Binding-site contacts:
Ligand atom O5 contacts residue HIS184 of chain 1.A at 3.2 Å.
Ligand atom O1 contacts residue ZN1 of chain 1.E at 4.0 Å.
Ligand atom O2 contacts residue HIS184 of chain 1.A at 3.9 Å.
Ligand atom O4 contacts residue VAL281 of chain 1.A at 3.8 Å.
Ligand atom O4 contacts residue ILE181 of chain 1.A at 4.3 Å.
Ligand atom O3 contacts residue ARG173 of chain 1.A at 3.0 Å (salt-bridge).
Ligand atom O4 contacts residue PHE211 of chain 1.A at 4.0 Å.
Ligand atom C1 contacts residue SER209 of chain 1.A at 3.9 Å.
Ligand atom O5 contacts residue ZN1 of chain 1.E at 2.3 Å.
Ligand atom O3 contacts residue PHE211 of chain 1.A at 3.9 Å.
Ligand atom C5 contacts residue ILE181 of chain 1.A at 4.2 Å (hydrophobic).
Ligand atom C5 contacts residue THR292 of chain 1.A at 3.2 Å.
Ligand atom C5 contacts residue PHE211 of chain 1.A at 4.0 Å (hydrophobic).
Ligand atom C5 contacts residue ARG173 of chain 1.A at 3.5 Å.
Ligand atom C2 contacts residue HIS279 of chain 1.A at 4.1 Å.
Ligand atom C1 contacts residue ARG173 of chain 1.A at 4.2 Å.
Ligand atom C4 contacts residue OAU1 of chain 1.H at 4.3 Å.
Ligand atom C2 contacts residue ZN1 of chain 1.E at 2.8 Å.
Ligand atom C3 contacts residue ZN1 of chain 1.E at 4.3 Å.
Ligand atom C4 contacts residue ILE181 of chain 1.A at 3.9 Å (hydrophobic).
Ligand atom C5 contacts residue ARG290 of chain 1.A at 3.5 Å.
Ligand atom C1 contacts residue ZN1 of chain 1.E at 2.8 Å.
Ligand atom O4 contacts residue THR292 of chain 1.A at 3.5 Å (h-bond).
Ligand atom O3 contacts residue THR292 of chain 1.A at 2.4 Å (h-bond).
Ligand atom C3 contacts residue VAL281 of chain 1.A at 3.9 Å (hydrophobic).
Ligand atom O2 contacts residue SER209 of chain 1.A at 3.2 Å (h-bond).
Ligand atom O2 contacts residue ZN1 of chain 1.E at 2.0 Å.
Ligand atom O5 contacts residue HIS279 of chain 1.A at 3.4 Å.
Ligand atom O1 contacts residue GLY295 of chain 1.A at 4.3 Å.
Ligand atom O2 contacts residue HIS279 of chain 1.A at 3.5 Å (h-bond).
Ligand atom C2 contacts residue HIS184 of chain 1.A at 4.2 Å.
Ligand atom O1 contacts residue TYR210 of chain 1.A at 4.0 Å.
Ligand atom O4 contacts residue ARG290 of chain 1.A at 2.5 Å (salt-bridge).
Ligand atom C4 contacts residue ARG173 of chain 1.A at 3.3 Å.
Ligand atom O1 contacts residue ARG173 of chain 1.A at 3.5 Å (salt-bridge).
Ligand atom O3 contacts residue ARG290 of chain 1.A at 3.9 Å.
Ligand atom C1 contacts residue HIS279 of chain 1.A at 4.2 Å.
Ligand atom C3 contacts residue PHE211 of chain 1.A at 4.2 Å (hydrophobic).
Ligand atom O1 contacts residue PHE211 of chain 1.A at 3.9 Å.
Ligand atom O1 contacts residue SER209 of chain 1.A at 3.8 Å.

Sequence of chain 1.A:
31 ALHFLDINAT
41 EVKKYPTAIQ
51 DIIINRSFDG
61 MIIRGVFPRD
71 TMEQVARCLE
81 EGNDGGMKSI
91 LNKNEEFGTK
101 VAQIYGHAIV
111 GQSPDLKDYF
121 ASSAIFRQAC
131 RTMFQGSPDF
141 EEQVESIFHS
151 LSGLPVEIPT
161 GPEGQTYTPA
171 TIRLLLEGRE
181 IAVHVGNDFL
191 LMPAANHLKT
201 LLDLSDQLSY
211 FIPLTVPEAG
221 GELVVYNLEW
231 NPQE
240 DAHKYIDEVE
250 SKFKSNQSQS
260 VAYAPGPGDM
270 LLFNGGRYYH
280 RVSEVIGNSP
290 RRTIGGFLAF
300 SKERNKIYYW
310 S

A protein and the small-molecule ligand that binds it are described below.
Small molecule (SMILES): O=C(O)CCC(=O)C(=O)O